Sequence of chain 1.A:
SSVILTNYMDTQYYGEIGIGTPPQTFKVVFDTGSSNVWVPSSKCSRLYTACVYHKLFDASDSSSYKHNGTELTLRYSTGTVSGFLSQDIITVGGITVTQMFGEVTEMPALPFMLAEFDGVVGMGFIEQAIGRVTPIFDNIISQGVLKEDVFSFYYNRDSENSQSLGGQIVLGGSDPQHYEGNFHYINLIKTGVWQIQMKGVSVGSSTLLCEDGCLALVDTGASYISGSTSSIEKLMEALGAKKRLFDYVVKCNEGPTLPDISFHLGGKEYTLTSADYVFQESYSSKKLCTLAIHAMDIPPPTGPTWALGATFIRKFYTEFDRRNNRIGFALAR

Binding-site contacts:
Ligand atom C16 contacts residue GLY221 of chain 1.A at 3.4 Å.
Ligand atom C1 contacts residue ALA115 of chain 1.A at 3.6 Å (hydrophobic).
Ligand atom C6 contacts residue GLN12 of chain 1.A at 3.5 Å.
Ligand atom O2 contacts residue THR78 of chain 1.A at 3.4 Å (h-bond).
Ligand atom N3 contacts residue GLY221 of chain 1.A at 2.7 Å (h-bond).
Ligand atom N4 contacts residue ALA222 of chain 1.A at 3.6 Å.
Ligand atom O5 contacts residue PRO111 of chain 1.A at 3.2 Å.
Ligand atom O1 contacts residue SER223 of chain 1.A at 2.8 Å (h-bond).
Ligand atom N1 contacts residue THR78 of chain 1.A at 2.9 Å (h-bond).
Ligand atom C11 contacts residue SER77 of chain 1.A at 3.4 Å.
Ligand atom C28 contacts residue GLY221 of chain 1.A at 3.4 Å.
Ligand atom C17 contacts residue TYR76 of chain 1.A at 3.2 Å (hydrophobic).
Ligand atom O4 contacts residue TYR76 of chain 1.A at 3.3 Å.
Ligand atom C24 contacts residue LEU114 of chain 1.A at 3.6 Å (hydrophobic).
Ligand atom C11 contacts residue MET296 of chain 1.A at 3.3 Å (hydrophobic).
Ligand atom N4 contacts residue TYR224 of chain 1.A at 2.9 Å (h-bond).
Ligand atom O4 contacts residue SER77 of chain 1.A at 3.3 Å (h-bond).
Ligand atom C26 contacts residue THR78 of chain 1.A at 3.4 Å.
Ligand atom O3 contacts residue ASP219 of chain 1.A at 2.3 Å (salt-bridge).
Ligand atom C13 contacts residue SER77 of chain 1.A at 3.5 Å.
Ligand atom N4 contacts residue SER226 of chain 1.A at 2.6 Å (h-bond).
Ligand atom C32 contacts residue PHE117 of chain 1.A at 3.6 Å (hydrophobic).
Ligand atom C15 contacts residue SER226 of chain 1.A at 3.1 Å.
Ligand atom S1 contacts residue ALA307 of chain 1.A at 3.5 Å.
Ligand atom N4 contacts residue ALA307 of chain 1.A at 3.3 Å.
Ligand atom N2 contacts residue SER223 of chain 1.A at 3.0 Å (h-bond).
Ligand atom S1 contacts residue MET296 of chain 1.A at 3.6 Å.
Ligand atom C15 contacts residue ALA222 of chain 1.A at 3.5 Å (hydrophobic).
Ligand atom N5 contacts residue ALA222 of chain 1.A at 3.4 Å.
Ligand atom O1 contacts residue ALA222 of chain 1.A at 3.5 Å.
Ligand atom O3 contacts residue ASP31 of chain 1.A at 3.0 Å (salt-bridge).
Ligand atom C1 contacts residue PRO111 of chain 1.A at 3.4 Å (hydrophobic).
Ligand atom C2 contacts residue PRO111 of chain 1.A at 3.6 Å (hydrophobic).
Ligand atom O7 contacts residue HIS294 of chain 1.A at 3.3 Å.
Ligand atom C18 contacts residue ASP31 of chain 1.A at 3.1 Å.
Ligand atom C16 contacts residue ASP31 of chain 1.A at 3.2 Å.
Ligand atom O2 contacts residue SER77 of chain 1.A at 3.5 Å (h-bond).
Ligand atom S1 contacts residue SER226 of chain 1.A at 3.3 Å (h-bond).
Ligand atom C20 contacts residue GLY33 of chain 1.A at 3.5 Å.
Ligand atom C17 contacts residue ASP31 of chain 1.A at 3.4 Å.

The small molecule below binds the protein below.
Small molecule (SMILES): CC(C)C[C@H](O)[C@H](O)[C@@H](C[C@H]1CC=CCC1)NC(=O)[C@H](Cc1csc(N)n1)NC(=O)[C@H](Cc1ccccc1)NS(=O)(=O)N1CCOCC1